Sequence of chain 1.O:
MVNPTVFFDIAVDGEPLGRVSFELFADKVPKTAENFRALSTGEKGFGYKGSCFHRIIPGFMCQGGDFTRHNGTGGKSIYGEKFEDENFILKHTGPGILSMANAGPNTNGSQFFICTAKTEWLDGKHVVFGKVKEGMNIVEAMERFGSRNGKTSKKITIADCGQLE

Binding-site contacts:
Ligand atom CB contacts residue GLN111 of chain 1.O at 3.5 Å.
Ligand atom CA contacts residue GLY72 of chain 1.O at 3.3 Å.
Ligand atom CA contacts residue ASN102 of chain 1.O at 3.1 Å.
Ligand atom CB contacts residue ASN102 of chain 1.O at 3.3 Å.
Ligand atom CG1 contacts residue ALA101 of chain 1.O at 3.7 Å (hydrophobic).
Ligand atom O contacts residue PHE60 of chain 1.O at 3.2 Å.
Ligand atom N contacts residue ASN102 of chain 1.O at 2.9 Å (h-bond).
Ligand atom CD1 contacts residue TRP121 of chain 1.O at 3.9 Å (hydrophobic).
Ligand atom O contacts residue ASN102 of chain 1.O at 3.4 Å (h-bond).
Ligand atom CN contacts residue LEU122 of chain 1.O at 3.7 Å (hydrophobic).
Ligand atom C contacts residue PHE60 of chain 1.O at 3.6 Å (hydrophobic).
Ligand atom CZ contacts residue ALA103 of chain 1.O at 3.8 Å (hydrophobic).
Ligand atom CN contacts residue HIS126 of chain 1.O at 3.2 Å.
Ligand atom CG1 contacts residue ARG55 of chain 1.O at 3.7 Å.
Ligand atom C contacts residue ASN102 of chain 1.O at 3.4 Å.
Ligand atom CB contacts residue GLY72 of chain 1.O at 3.6 Å.
Ligand atom CD2 contacts residue PHE60 of chain 1.O at 3.7 Å (hydrophobic).
Ligand atom CG contacts residue GLN111 of chain 1.O at 3.5 Å.
Ligand atom CN contacts residue ARG55 of chain 1.O at 3.5 Å.
Ligand atom CB contacts residue PHE113 of chain 1.O at 3.7 Å (hydrophobic).
Ligand atom CB contacts residue TRP121 of chain 1.O at 3.8 Å (hydrophobic).
Ligand atom O contacts residue GLN63 of chain 1.O at 3.0 Å (h-bond).
Ligand atom O contacts residue ARG55 of chain 1.O at 2.8 Å (salt-bridge).
Ligand atom CD1 contacts residue ASN102 of chain 1.O at 3.4 Å.
Ligand atom O contacts residue GLY72 of chain 1.O at 3.8 Å.
Ligand atom CB contacts residue PHE60 of chain 1.O at 3.8 Å (hydrophobic).
Ligand atom O contacts residue HIS126 of chain 1.O at 3.3 Å.
Ligand atom CG2 contacts residue PHE60 of chain 1.O at 3.7 Å (hydrophobic).
Ligand atom O contacts residue ALA101 of chain 1.O at 3.5 Å.
Ligand atom CG1 contacts residue PHE113 of chain 1.O at 3.4 Å (hydrophobic).
Ligand atom O contacts residue TRP121 of chain 1.O at 2.7 Å (h-bond).
Ligand atom O contacts residue ALA103 of chain 1.O at 3.6 Å.
Ligand atom N contacts residue GLY72 of chain 1.O at 3.1 Å (h-bond).
Ligand atom C contacts residue GLY72 of chain 1.O at 3.1 Å.
Ligand atom CN contacts residue ARG55 of chain 1.O at 3.5 Å.
Ligand atom CG1 contacts residue GLN63 of chain 1.O at 3.4 Å.
Ligand atom CG2 contacts residue PHE113 of chain 1.O at 3.7 Å (hydrophobic).
Ligand atom CN contacts residue GLY72 of chain 1.O at 3.2 Å.
Ligand atom CG contacts residue ASN102 of chain 1.O at 3.6 Å.
Ligand atom CG contacts residue ALA101 of chain 1.O at 3.7 Å (hydrophobic).

The protein below binds the small molecule below.
Small molecule (SMILES): C=C/C=C\C[C@@H](C)[C@@H](O)[C@H]1C(=O)N[C@@H](CC)C(=O)N(C)CC(=O)N(C)[C@@H](CC(C)C)C(=O)N[C@@H](C(C)C)C(=O)N(C)[C@@H](CC(C)C)C(=O)N[C@@H](C)C(=O)N[C@H](C)C(=O)N(C)[C@@H](CC(C)C)C(=O)N(C)[C@@H](CC(C)C)C(=O)N(C)[C@@H](C(C)C)C(=O)N1C